Sequence of chain 53.C:
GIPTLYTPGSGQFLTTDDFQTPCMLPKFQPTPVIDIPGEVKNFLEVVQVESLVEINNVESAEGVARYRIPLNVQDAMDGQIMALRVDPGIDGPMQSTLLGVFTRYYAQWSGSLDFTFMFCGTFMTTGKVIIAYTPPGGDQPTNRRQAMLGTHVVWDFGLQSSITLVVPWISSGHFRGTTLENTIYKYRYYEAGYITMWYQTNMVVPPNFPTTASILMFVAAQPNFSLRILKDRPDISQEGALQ

Sequence of chain 53.A:
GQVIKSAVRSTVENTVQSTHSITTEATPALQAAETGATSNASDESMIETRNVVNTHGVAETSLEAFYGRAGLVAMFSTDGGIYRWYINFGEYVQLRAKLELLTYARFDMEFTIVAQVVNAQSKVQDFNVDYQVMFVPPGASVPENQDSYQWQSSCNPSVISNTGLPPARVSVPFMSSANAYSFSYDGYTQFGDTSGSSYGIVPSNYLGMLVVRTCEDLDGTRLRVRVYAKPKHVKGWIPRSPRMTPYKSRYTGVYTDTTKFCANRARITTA

A small-molecule ligand and the protein it binds are described below.
Small molecule (SMILES): NCC(=O)O

Binding-site contacts:
Ligand atom O contacts residue MET247 of chain 53.A at 3.4 Å (h-bond).
Ligand atom O contacts residue GLN95 of chain 53.C at 3.3 Å (h-bond).
Ligand atom OXT contacts residue ASP235 of chain 53.C at 2.9 Å (salt-bridge).
Ligand atom CA contacts residue CYS265 of chain 53.A at 4.4 Å (hydrophobic).
Ligand atom CA contacts residue PHE264 of chain 53.A at 3.1 Å (hydrophobic).
Ligand atom N contacts residue PHE264 of chain 53.A at 3.5 Å (h-bond).
Ligand atom C contacts residue CYS1 of chain 53.E at 2.8 Å (hydrophobic).
Ligand atom CA contacts residue MET247 of chain 53.A at 4.1 Å (hydrophobic).
Ligand atom O contacts residue ASP235 of chain 53.C at 4.5 Å.
Ligand atom N contacts residue MET247 of chain 53.A at 3.8 Å.
Ligand atom OXT contacts residue PHE264 of chain 53.A at 4.2 Å.
Ligand atom CA contacts residue CYS1 of chain 53.E at 2.4 Å (hydrophobic).
Ligand atom CA contacts residue GLN95 of chain 53.C at 4.2 Å.
Ligand atom O contacts residue PHE264 of chain 53.A at 3.9 Å.
Ligand atom OXT contacts residue GLN95 of chain 53.C at 2.7 Å (h-bond).
Ligand atom OXT contacts residue CYS1 of chain 53.E at 2.7 Å (h-bond).
Ligand atom C contacts residue ASP235 of chain 53.C at 4.0 Å.
Ligand atom O contacts residue CYS1 of chain 53.E at 3.7 Å.
Ligand atom C contacts residue GLN95 of chain 53.C at 3.1 Å.
Ligand atom O contacts residue SER96 of chain 53.C at 3.6 Å.
Ligand atom C contacts residue PHE264 of chain 53.A at 3.8 Å (hydrophobic).
Ligand atom N contacts residue CYS1 of chain 53.E at 1.3 Å.
Ligand atom C contacts residue MET247 of chain 53.A at 3.9 Å (hydrophobic).